Sequence of chain 2.C:
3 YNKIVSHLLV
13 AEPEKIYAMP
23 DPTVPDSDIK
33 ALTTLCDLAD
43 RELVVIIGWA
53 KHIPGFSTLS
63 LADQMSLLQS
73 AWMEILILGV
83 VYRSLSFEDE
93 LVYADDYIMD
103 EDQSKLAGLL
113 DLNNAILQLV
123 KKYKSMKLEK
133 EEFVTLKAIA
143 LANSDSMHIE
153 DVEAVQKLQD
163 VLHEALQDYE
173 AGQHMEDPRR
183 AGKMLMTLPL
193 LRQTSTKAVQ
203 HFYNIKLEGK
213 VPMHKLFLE

Binding-site contacts:
Ligand atom CP8 contacts residue MET75 of chain 2.C at 3.9 Å (hydrophobic).
Ligand atom C8 contacts residue TYR95 of chain 2.C at 3.6 Å (hydrophobic).
Ligand atom C3 contacts residue TYR95 of chain 2.C at 4.0 Å (hydrophobic).
Ligand atom CP9 contacts residue ALA41 of chain 2.C at 3.2 Å (hydrophobic).
Ligand atom O3 contacts residue ARG85 of chain 2.C at 3.7 Å.
Ligand atom CP3 contacts residue PHE204 of chain 2.C at 3.7 Å (hydrophobic).
Ligand atom O3 contacts residue LEU78 of chain 2.C at 3.5 Å (h-bond).
Ligand atom C4 contacts residue TYR95 of chain 2.C at 3.9 Å (hydrophobic).
Ligand atom OP3 contacts residue ILE207 of chain 2.C at 2.9 Å.
Ligand atom C6 contacts residue TYR95 of chain 2.C at 3.9 Å (hydrophobic).
Ligand atom C4 contacts residue GLU44 of chain 2.C at 3.1 Å.
Ligand atom C5 contacts residue TYR95 of chain 2.C at 4.0 Å (hydrophobic).
Ligand atom CP8 contacts residue ALA41 of chain 2.C at 3.8 Å (hydrophobic).
Ligand atom CP2 contacts residue ALA200 of chain 2.C at 3.8 Å (hydrophobic).
Ligand atom CP5 contacts residue CYS38 of chain 2.C at 3.9 Å (hydrophobic).
Ligand atom CP3 contacts residue HIS203 of chain 2.C at 3.4 Å.
Ligand atom C3 contacts residue VAL82 of chain 2.C at 3.6 Å (hydrophobic).
Ligand atom C8 contacts residue LEU37 of chain 2.C at 3.7 Å (hydrophobic).
Ligand atom CP9 contacts residue CYS38 of chain 2.C at 3.8 Å (hydrophobic).
Ligand atom C2 contacts residue VAL82 of chain 2.C at 3.5 Å (hydrophobic).
Ligand atom CP2 contacts residue PHE204 of chain 2.C at 3.5 Å (hydrophobic).
Ligand atom C4 contacts residue LEU40 of chain 2.C at 4.0 Å (hydrophobic).
Ligand atom CP1 contacts residue ALA200 of chain 2.C at 3.9 Å (hydrophobic).
Ligand atom CP4 contacts residue CYS38 of chain 2.C at 3.9 Å (hydrophobic).
Ligand atom CP9 contacts residue LEU37 of chain 2.C at 3.8 Å (hydrophobic).
Ligand atom C5 contacts residue ALA41 of chain 2.C at 4.0 Å (hydrophobic).
Ligand atom O3 contacts residue GLU44 of chain 2.C at 2.6 Å (salt-bridge).
Ligand atom C5 contacts residue LEU37 of chain 2.C at 3.7 Å (hydrophobic).
Ligand atom C2 contacts residue LEU78 of chain 2.C at 3.5 Å (hydrophobic).
Ligand atom CP4 contacts residue LEU34 of chain 2.C at 3.9 Å (hydrophobic).
Ligand atom C9 contacts residue TYR95 of chain 2.C at 3.1 Å (hydrophobic).
Ligand atom OP3 contacts residue HIS203 of chain 2.C at 2.7 Å (h-bond).
Ligand atom C3 contacts residue GLU44 of chain 2.C at 3.2 Å.
Ligand atom O3 contacts residue VAL82 of chain 2.C at 3.4 Å.
Ligand atom C9 contacts residue LEU114 of chain 2.C at 4.0 Å (hydrophobic).
Ligand atom OP3 contacts residue LEU34 of chain 2.C at 3.8 Å.
Ligand atom C3 contacts residue LEU78 of chain 2.C at 3.9 Å (hydrophobic).
Ligand atom C1 contacts residue TYR95 of chain 2.C at 3.8 Å (hydrophobic).
Ligand atom OP3 contacts residue PHE204 of chain 2.C at 3.7 Å.
Ligand atom CP2 contacts residue HIS203 of chain 2.C at 3.4 Å.

The protein below binds the small molecule below.
Small molecule (SMILES): CC/C(=C(/CC)c1ccc(O)cc1)c1ccc(O)cc1